This protein binds this small molecule.
Small molecule (SMILES): CC(=O)Nc1ccc(NC(C)=O)cc1

Binding-site contacts:
Ligand atom CC contacts residue ALA11 of chain 1.C at 4.0 Å (hydrophobic).
Ligand atom OA contacts residue ALA11 of chain 1.C at 4.3 Å.
Ligand atom OB contacts residue CYS8 of chain 1.C at 3.4 Å (h-bond).
Ligand atom CB contacts residue ALA11 of chain 1.C at 3.8 Å (hydrophobic).
Ligand atom CK contacts residue CYS15 of chain 1.C at 1.8 Å (hydrophobic).
Ligand atom CG contacts residue CYS8 of chain 1.C at 2.9 Å (hydrophobic).
Ligand atom CJ contacts residue ALA11 of chain 1.C at 4.1 Å (hydrophobic).
Ligand atom CE contacts residue CYS8 of chain 1.C at 3.7 Å (hydrophobic).
Ligand atom CA contacts residue ALA11 of chain 1.C at 3.8 Å (hydrophobic).
Ligand atom OA contacts residue CYS15 of chain 1.C at 3.2 Å.
Ligand atom CD contacts residue ALA12 of chain 1.C at 3.4 Å (hydrophobic).
Ligand atom CJ contacts residue CYS15 of chain 1.C at 2.5 Å (hydrophobic).
Ligand atom CC contacts residue CYS15 of chain 1.C at 4.2 Å (hydrophobic).
Ligand atom CE contacts residue ALA11 of chain 1.C at 4.2 Å (hydrophobic).
Ligand atom CF contacts residue CYS8 of chain 1.C at 3.9 Å (hydrophobic).
Ligand atom NB contacts residue ALA11 of chain 1.C at 3.9 Å.
Ligand atom CF contacts residue ALA12 of chain 1.C at 4.4 Å (hydrophobic).
Ligand atom NB contacts residue CYS15 of chain 1.C at 2.9 Å (h-bond).
Ligand atom CC contacts residue ALA12 of chain 1.C at 4.1 Å (hydrophobic).
Ligand atom OA contacts residue ALA12 of chain 1.C at 4.1 Å.
Ligand atom CD contacts residue ALA11 of chain 1.C at 3.7 Å (hydrophobic).
Ligand atom CH contacts residue CYS8 of chain 1.C at 1.8 Å (hydrophobic).
Ligand atom CE contacts residue ALA12 of chain 1.C at 3.6 Å (hydrophobic).
Ligand atom CF contacts residue ALA11 of chain 1.C at 4.0 Å (hydrophobic).
Ligand atom NA contacts residue CYS8 of chain 1.C at 3.5 Å.

Sequence of chain 1.C:
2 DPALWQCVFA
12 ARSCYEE